Sequence of chain 1.B:
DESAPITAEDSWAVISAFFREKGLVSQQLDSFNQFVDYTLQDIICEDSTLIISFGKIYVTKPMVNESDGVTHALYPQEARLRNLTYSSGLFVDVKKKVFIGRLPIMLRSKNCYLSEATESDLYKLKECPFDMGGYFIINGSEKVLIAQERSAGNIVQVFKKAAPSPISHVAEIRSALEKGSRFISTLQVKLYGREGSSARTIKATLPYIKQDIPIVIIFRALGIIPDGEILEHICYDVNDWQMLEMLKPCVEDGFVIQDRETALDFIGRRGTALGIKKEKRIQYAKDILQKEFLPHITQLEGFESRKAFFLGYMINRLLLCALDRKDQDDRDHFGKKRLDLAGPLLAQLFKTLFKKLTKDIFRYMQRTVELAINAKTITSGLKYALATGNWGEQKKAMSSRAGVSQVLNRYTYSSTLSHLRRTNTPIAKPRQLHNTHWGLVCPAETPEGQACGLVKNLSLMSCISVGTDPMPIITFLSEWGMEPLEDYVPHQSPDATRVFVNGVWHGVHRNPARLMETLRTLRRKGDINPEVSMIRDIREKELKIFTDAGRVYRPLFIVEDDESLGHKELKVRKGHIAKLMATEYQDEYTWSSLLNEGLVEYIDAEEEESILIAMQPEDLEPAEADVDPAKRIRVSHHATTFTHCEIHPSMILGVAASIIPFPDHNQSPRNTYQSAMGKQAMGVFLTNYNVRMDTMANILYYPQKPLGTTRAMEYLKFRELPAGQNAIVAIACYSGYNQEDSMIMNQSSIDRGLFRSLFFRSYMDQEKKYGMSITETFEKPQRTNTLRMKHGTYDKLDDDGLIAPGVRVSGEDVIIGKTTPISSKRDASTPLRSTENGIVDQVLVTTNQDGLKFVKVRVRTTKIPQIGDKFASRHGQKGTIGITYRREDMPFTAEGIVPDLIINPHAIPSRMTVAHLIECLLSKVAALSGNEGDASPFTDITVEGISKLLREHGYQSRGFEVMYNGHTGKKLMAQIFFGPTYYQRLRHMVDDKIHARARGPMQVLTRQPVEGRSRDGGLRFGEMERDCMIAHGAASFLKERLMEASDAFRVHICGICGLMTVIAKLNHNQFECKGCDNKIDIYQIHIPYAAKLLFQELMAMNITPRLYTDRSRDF

This small molecule binds to this protein.
Small molecule (SMILES): Nc1ccn([C@@H]2O[C@H](COP(=O)=O)[C@@H](O[P](=O)(O)OC[C@H]3O[C@@H](n4cnc5c(N)ncnc54)[C@H](O)[C@@H]3O)[C@H]2O)c(=O)n1

Sequence of chain 1.A:
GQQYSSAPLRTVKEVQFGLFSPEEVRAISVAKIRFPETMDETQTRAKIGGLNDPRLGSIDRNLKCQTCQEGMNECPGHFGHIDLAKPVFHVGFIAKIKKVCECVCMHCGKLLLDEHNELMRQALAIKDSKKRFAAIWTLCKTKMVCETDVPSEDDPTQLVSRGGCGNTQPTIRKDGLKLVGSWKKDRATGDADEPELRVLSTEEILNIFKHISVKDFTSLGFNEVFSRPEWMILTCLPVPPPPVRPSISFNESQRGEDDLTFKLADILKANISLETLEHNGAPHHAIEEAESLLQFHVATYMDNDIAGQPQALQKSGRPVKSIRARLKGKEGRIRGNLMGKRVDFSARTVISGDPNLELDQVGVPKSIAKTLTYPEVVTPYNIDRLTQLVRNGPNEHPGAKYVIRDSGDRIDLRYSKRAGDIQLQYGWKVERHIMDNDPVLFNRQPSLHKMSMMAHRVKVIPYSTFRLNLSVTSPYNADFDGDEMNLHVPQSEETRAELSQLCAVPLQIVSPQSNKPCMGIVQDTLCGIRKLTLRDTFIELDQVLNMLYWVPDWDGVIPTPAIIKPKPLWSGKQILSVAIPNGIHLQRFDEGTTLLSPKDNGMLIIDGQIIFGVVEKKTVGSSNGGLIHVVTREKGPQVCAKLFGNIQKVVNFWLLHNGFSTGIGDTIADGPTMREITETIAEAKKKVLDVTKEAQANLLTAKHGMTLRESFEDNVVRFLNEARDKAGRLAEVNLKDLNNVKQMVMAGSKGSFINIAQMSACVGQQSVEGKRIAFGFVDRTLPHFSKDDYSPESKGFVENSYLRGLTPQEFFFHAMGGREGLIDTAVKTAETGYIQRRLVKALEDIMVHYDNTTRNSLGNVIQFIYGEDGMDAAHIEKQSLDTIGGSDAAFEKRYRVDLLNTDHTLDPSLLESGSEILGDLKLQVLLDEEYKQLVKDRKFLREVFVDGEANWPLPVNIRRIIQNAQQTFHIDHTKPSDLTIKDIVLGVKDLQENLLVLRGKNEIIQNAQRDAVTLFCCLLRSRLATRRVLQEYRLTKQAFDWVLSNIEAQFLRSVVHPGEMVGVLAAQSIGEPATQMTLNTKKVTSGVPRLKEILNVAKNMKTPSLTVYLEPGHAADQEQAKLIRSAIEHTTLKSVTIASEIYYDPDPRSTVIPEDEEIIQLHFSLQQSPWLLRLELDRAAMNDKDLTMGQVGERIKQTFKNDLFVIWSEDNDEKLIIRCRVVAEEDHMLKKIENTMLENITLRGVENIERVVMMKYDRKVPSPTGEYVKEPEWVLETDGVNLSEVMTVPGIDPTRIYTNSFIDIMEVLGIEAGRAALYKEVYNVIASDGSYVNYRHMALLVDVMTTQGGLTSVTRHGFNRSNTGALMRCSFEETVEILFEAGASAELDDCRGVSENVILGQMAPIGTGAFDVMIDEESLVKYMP

Binding-site contacts:
Ligand atom O4' contacts residue ASP485 of chain 1.A at 3.9 Å.
Ligand atom C2 contacts residue GLN447 of chain 1.A at 4.0 Å.
Ligand atom O4' contacts residue HIS1097 of chain 1.B at 4.0 Å.
Ligand atom N7 contacts residue G2P1 of chain 1.Y at 3.7 Å.
Ligand atom O5' contacts residue GLN776 of chain 1.B at 3.6 Å.
Ligand atom C3' contacts residue ASP485 of chain 1.A at 3.7 Å.
Ligand atom O3' contacts residue LYS979 of chain 1.B at 3.8 Å.
Ligand atom O3' contacts residue ASP485 of chain 1.A at 3.5 Å (salt-bridge).
Ligand atom O2' contacts residue G2P1 of chain 1.Y at 3.5 Å (h-bond).
Ligand atom C4' contacts residue HIS1097 of chain 1.B at 3.5 Å.
Ligand atom O3' contacts residue MG1 of chain 1.R at 2.1 Å.
Ligand atom O2' contacts residue ARG446 of chain 1.A at 3.8 Å.
Ligand atom C2' contacts residue G2P1 of chain 1.Y at 3.4 Å.
Ligand atom C5' contacts residue HIS1097 of chain 1.B at 3.7 Å.
Ligand atom C3' contacts residue G2P1 of chain 1.Y at 3.9 Å.
Ligand atom O3' contacts residue ASP483 of chain 1.A at 2.8 Å (salt-bridge).
Ligand atom P contacts residue LYS979 of chain 1.B at 4.0 Å.
Ligand atom O3' contacts residue ASP481 of chain 1.A at 4.0 Å.
Ligand atom C5' contacts residue ASP483 of chain 1.A at 3.6 Å.
Ligand atom C2' contacts residue MG1 of chain 1.R at 3.2 Å.
Ligand atom OP1 contacts residue LYS979 of chain 1.B at 2.9 Å (salt-bridge).
Ligand atom OP2 contacts residue HIS1097 of chain 1.B at 4.0 Å.
Ligand atom O5' contacts residue HIS1097 of chain 1.B at 3.2 Å.
Ligand atom C4' contacts residue ASP485 of chain 1.A at 3.4 Å.
Ligand atom O2' contacts residue ASP481 of chain 1.A at 3.7 Å.
Ligand atom N6 contacts residue G2P1 of chain 1.Y at 3.3 Å (h-bond).
Ligand atom C2' contacts residue ASP485 of chain 1.A at 3.5 Å.
Ligand atom C5 contacts residue G2P1 of chain 1.Y at 3.7 Å.
Ligand atom C3' contacts residue MG1 of chain 1.R at 3.0 Å.
Ligand atom C5' contacts residue GLN776 of chain 1.B at 3.5 Å.
Ligand atom O2' contacts residue LYS1102 of chain 1.B at 3.7 Å.
Ligand atom C6 contacts residue G2P1 of chain 1.Y at 3.6 Å.
Ligand atom O3' contacts residue G2P1 of chain 1.Y at 3.2 Å (h-bond).
Ligand atom N1 contacts residue G2P1 of chain 1.Y at 4.0 Å.
Ligand atom O2' contacts residue MG1 of chain 1.R at 2.4 Å.
Ligand atom O2' contacts residue GLY484 of chain 1.A at 4.0 Å.
Ligand atom C1' contacts residue ASP485 of chain 1.A at 3.8 Å.
Ligand atom OP1 contacts residue LYS987 of chain 1.B at 3.4 Å.
Ligand atom C4' contacts residue MG1 of chain 1.R at 3.5 Å.
Ligand atom O2' contacts residue ASP485 of chain 1.A at 2.5 Å (salt-bridge).